This protein binds this small molecule.
Small molecule (SMILES): O=C(O)c1ccccc1O

Binding-site contacts:
Ligand atom C3 contacts residue THR94 of chain 1.A at 4.5 Å.
Ligand atom C4 contacts residue GLY65 of chain 1.A at 4.0 Å.
Ligand atom C1 contacts residue PHE6 of chain 1.A at 4.5 Å (hydrophobic).
Ligand atom O2 contacts residue ILE90 of chain 1.A at 4.2 Å.
Ligand atom O2' contacts residue ARG88 of chain 1.A at 2.6 Å.
Ligand atom O2' contacts residue LEU68 of chain 1.A at 3.6 Å.
Ligand atom C1 contacts residue LEU68 of chain 1.A at 4.0 Å (hydrophobic).
Ligand atom C1' contacts residue ARG88 of chain 1.A at 3.4 Å.
Ligand atom C4 contacts residue THR94 of chain 1.A at 3.7 Å.
Ligand atom C5 contacts residue THR94 of chain 1.A at 4.2 Å.
Ligand atom O2 contacts residue LEU68 of chain 1.A at 4.5 Å.
Ligand atom C6 contacts residue ILE90 of chain 1.A at 4.1 Å (hydrophobic).
Ligand atom C4 contacts residue PHE6 of chain 1.A at 4.3 Å (hydrophobic).
Ligand atom C3 contacts residue ILE90 of chain 1.A at 4.4 Å (hydrophobic).
Ligand atom C1 contacts residue ILE90 of chain 1.A at 3.8 Å (hydrophobic).
Ligand atom C5 contacts residue GLY65 of chain 1.A at 3.5 Å.
Ligand atom O2 contacts residue PHE6 of chain 1.A at 3.8 Å.
Ligand atom C4 contacts residue THR98 of chain 1.A at 4.4 Å.
Ligand atom C1' contacts residue ILE90 of chain 1.A at 4.0 Å (hydrophobic).
Ligand atom C2 contacts residue PHE6 of chain 1.A at 3.7 Å (hydrophobic).
Ligand atom C6 contacts residue GLY65 of chain 1.A at 3.6 Å.
Ligand atom C1' contacts residue LEU68 of chain 1.A at 3.5 Å (hydrophobic).
Ligand atom O1' contacts residue LEU68 of chain 1.A at 3.0 Å.
Ligand atom O2' contacts residue ILE69 of chain 1.A at 3.7 Å.
Ligand atom C3 contacts residue PHE6 of chain 1.A at 3.7 Å (hydrophobic).
Ligand atom C1 contacts residue GLY65 of chain 1.A at 4.4 Å.
Ligand atom C2 contacts residue ILE90 of chain 1.A at 3.9 Å (hydrophobic).
Ligand atom C5 contacts residue ILE90 of chain 1.A at 4.5 Å (hydrophobic).
Ligand atom C5 contacts residue THR98 of chain 1.A at 3.8 Å.
Ligand atom C6 contacts residue ILE69 of chain 1.A at 4.0 Å (hydrophobic).
Ligand atom O1' contacts residue ARG88 of chain 1.A at 2.9 Å (salt-bridge).
Ligand atom O2' contacts residue ILE90 of chain 1.A at 4.3 Å.

Sequence of chain 1.A:
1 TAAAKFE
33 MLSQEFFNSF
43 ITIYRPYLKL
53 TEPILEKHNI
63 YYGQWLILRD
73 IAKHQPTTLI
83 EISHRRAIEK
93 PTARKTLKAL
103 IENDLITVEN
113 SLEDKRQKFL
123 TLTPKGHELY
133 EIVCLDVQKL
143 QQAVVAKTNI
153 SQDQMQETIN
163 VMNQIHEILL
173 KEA